Binding-site contacts:
Ligand atom C1 contacts residue GLY126 of chain 16.F at 3.4 Å.
Ligand atom C5 contacts residue ASN156 of chain 16.F at 3.7 Å.
Ligand atom C1 contacts residue ASN156 of chain 16.F at 1.4 Å.
Ligand atom C7 contacts residue ASN156 of chain 16.F at 3.3 Å.
Ligand atom C5 contacts residue GLY126 of chain 16.F at 4.0 Å.
Ligand atom C3 contacts residue ASN156 of chain 16.F at 3.6 Å.
Ligand atom C8 contacts residue ASN156 of chain 16.F at 4.2 Å.
Ligand atom C8 contacts residue PRO179 of chain 16.F at 4.4 Å (hydrophobic).
Ligand atom C3 contacts residue GLU127 of chain 16.F at 3.6 Å.
Ligand atom C4 contacts residue ASN156 of chain 16.F at 4.2 Å.
Ligand atom C4 contacts residue GLU127 of chain 16.F at 3.6 Å.
Ligand atom N2 contacts residue ASN156 of chain 16.F at 2.5 Å (h-bond).
Ligand atom C6 contacts residue GLU127 of chain 16.F at 3.8 Å.
Ligand atom O5 contacts residue GLY126 of chain 16.F at 3.7 Å.
Ligand atom O7 contacts residue ASN156 of chain 16.F at 3.2 Å (h-bond).
Ligand atom O5 contacts residue ASN156 of chain 16.F at 2.5 Å (h-bond).
Ligand atom C5 contacts residue GLU127 of chain 16.F at 3.6 Å.
Ligand atom O4 contacts residue GLU127 of chain 16.F at 3.1 Å (salt-bridge).
Ligand atom C2 contacts residue ASN156 of chain 16.F at 2.3 Å.
Ligand atom C6 contacts residue LYS128 of chain 16.F at 4.3 Å.
Ligand atom O3 contacts residue GLU127 of chain 16.F at 4.2 Å.

Sequence of chain 16.F:
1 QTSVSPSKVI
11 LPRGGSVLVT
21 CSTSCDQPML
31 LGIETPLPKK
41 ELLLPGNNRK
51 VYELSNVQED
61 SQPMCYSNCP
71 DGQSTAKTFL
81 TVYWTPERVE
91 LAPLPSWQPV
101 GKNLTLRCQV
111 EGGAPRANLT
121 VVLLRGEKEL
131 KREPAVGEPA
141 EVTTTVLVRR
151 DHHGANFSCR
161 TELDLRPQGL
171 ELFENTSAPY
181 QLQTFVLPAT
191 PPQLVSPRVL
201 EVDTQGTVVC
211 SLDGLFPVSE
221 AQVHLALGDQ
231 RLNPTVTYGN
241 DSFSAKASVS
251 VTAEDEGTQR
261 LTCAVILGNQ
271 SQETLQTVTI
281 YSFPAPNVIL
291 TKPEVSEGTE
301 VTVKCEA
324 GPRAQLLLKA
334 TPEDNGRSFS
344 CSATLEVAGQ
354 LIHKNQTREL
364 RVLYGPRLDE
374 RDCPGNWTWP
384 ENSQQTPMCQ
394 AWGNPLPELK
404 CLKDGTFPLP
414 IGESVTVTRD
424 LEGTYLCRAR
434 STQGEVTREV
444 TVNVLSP

This protein binds this small molecule.
Small molecule (SMILES): CC(=O)N[C@@H]1[C@@H](O)[C@H](O)[C@@H](CO)O[C@H]1O